A small-molecule ligand and the protein it binds are described below.
Small molecule (SMILES): CC(=O)N[C@H]1[C@H](O[C@H]2[C@H](O)[C@@H](NC(C)=O)CO[C@@H]2CO)O[C@H](CO)[C@@H](O)[C@@H]1O

Binding-site contacts:
Ligand atom O5 contacts residue VAL75 of chain 1.B at 4.4 Å.
Ligand atom C5 contacts residue ASN72 of chain 1.B at 3.6 Å.
Ligand atom C1 contacts residue ASN72 of chain 1.B at 1.4 Å.
Ligand atom C6 contacts residue LYS8 of chain 1.B at 3.6 Å.
Ligand atom C2 contacts residue ASN72 of chain 1.B at 2.5 Å.
Ligand atom C5 contacts residue LYS8 of chain 1.B at 3.9 Å.
Ligand atom C1 contacts residue VAL75 of chain 1.B at 4.5 Å (hydrophobic).
Ligand atom O7 contacts residue ASN72 of chain 1.B at 2.8 Å (h-bond).
Ligand atom C7 contacts residue ASN72 of chain 1.B at 3.1 Å.
Ligand atom C4 contacts residue ASN72 of chain 1.B at 4.2 Å.
Ligand atom O5 contacts residue LYS8 of chain 1.B at 3.0 Å (salt-bridge).
Ligand atom C1 contacts residue LYS8 of chain 1.B at 4.0 Å.
Ligand atom O5 contacts residue ASN72 of chain 1.B at 2.3 Å (h-bond).
Ligand atom C8 contacts residue ASN72 of chain 1.B at 4.2 Å.
Ligand atom C3 contacts residue ASN72 of chain 1.B at 3.8 Å.
Ligand atom N2 contacts residue ASN72 of chain 1.B at 3.0 Å (h-bond).

Sequence of chain 1.B:
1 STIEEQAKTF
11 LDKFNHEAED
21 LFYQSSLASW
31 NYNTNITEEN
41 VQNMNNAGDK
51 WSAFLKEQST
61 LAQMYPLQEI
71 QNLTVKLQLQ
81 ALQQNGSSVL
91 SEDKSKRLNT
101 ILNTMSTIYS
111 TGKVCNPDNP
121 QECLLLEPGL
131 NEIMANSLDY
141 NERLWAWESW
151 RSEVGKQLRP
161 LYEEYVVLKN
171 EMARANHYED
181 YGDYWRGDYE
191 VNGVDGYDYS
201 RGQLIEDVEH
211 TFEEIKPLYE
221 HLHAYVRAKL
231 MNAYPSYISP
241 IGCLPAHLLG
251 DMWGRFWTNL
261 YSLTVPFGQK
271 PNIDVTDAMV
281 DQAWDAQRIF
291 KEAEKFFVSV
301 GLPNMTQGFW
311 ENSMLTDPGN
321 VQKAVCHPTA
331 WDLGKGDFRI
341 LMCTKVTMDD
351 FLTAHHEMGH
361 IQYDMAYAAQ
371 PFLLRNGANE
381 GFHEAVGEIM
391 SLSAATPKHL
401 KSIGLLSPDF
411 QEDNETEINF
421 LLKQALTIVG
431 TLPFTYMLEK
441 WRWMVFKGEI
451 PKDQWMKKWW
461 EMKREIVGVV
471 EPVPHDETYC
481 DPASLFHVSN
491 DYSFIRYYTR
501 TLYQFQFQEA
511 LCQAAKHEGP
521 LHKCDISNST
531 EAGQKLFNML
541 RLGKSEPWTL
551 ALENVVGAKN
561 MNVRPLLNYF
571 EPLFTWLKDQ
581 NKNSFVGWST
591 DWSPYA